This small molecule binds to this protein.
Small molecule (SMILES): CC(=O)N[C@@H]1[C@@H](O)[C@H](O)[C@@H](CO)O[C@H]1O

Binding-site contacts:
Ligand atom N2 contacts residue ASN253 of chain 1.A at 3.1 Å (h-bond).
Ligand atom C2 contacts residue SER256 of chain 1.A at 3.8 Å.
Ligand atom C2 contacts residue SER255 of chain 1.A at 4.2 Å.
Ligand atom N2 contacts residue SER255 of chain 1.A at 3.2 Å (h-bond).
Ligand atom C1 contacts residue ASN253 of chain 1.A at 1.4 Å.
Ligand atom C3 contacts residue SER255 of chain 1.A at 4.4 Å.
Ligand atom C1 contacts residue SER256 of chain 1.A at 3.5 Å.
Ligand atom C3 contacts residue ASN253 of chain 1.A at 3.8 Å.
Ligand atom N2 contacts residue SER256 of chain 1.A at 4.1 Å.
Ligand atom C5 contacts residue SER256 of chain 1.A at 3.7 Å.
Ligand atom C4 contacts residue SER256 of chain 1.A at 3.5 Å.
Ligand atom C7 contacts residue ASN253 of chain 1.A at 4.0 Å.
Ligand atom C8 contacts residue SER255 of chain 1.A at 3.4 Å.
Ligand atom C2 contacts residue ASN253 of chain 1.A at 2.7 Å.
Ligand atom C5 contacts residue ASN253 of chain 1.A at 3.5 Å.
Ligand atom O5 contacts residue SER256 of chain 1.A at 4.1 Å.
Ligand atom C4 contacts residue ASN253 of chain 1.A at 4.2 Å.
Ligand atom O5 contacts residue ASN253 of chain 1.A at 2.4 Å (h-bond).
Ligand atom C3 contacts residue SER256 of chain 1.A at 3.3 Å.
Ligand atom O4 contacts residue SER256 of chain 1.A at 3.0 Å (h-bond).
Ligand atom C7 contacts residue SER255 of chain 1.A at 3.8 Å.

Sequence of chain 1.A:
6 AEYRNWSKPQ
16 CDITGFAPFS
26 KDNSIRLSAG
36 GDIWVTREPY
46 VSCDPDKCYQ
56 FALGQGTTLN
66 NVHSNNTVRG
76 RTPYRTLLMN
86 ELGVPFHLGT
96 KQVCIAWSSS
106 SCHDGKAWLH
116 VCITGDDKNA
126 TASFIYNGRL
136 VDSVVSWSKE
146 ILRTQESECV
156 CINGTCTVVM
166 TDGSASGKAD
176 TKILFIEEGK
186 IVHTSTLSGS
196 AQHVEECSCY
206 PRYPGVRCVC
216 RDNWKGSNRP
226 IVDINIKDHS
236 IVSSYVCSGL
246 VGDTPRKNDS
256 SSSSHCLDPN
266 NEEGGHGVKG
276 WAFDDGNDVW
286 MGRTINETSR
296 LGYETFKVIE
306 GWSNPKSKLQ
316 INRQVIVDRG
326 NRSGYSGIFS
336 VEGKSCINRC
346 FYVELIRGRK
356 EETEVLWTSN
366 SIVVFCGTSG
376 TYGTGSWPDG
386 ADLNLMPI